The small molecule below binds the protein below.
Small molecule (SMILES): C[C@@H](OP(=O)(O)O)C(=O)O

Binding-site contacts:
Ligand atom C2 contacts residue ARG125 of chain 1.A at 4.3 Å.
Ligand atom O2 contacts residue MG1 of chain 1.K at 4.1 Å.
Ligand atom O2' contacts residue ALA121 of chain 1.A at 3.1 Å (h-bond).
Ligand atom O2' contacts residue CYS120 of chain 1.A at 3.0 Å (h-bond).
Ligand atom O2P contacts residue THR94 of chain 1.A at 3.8 Å.
Ligand atom P contacts residue ARG403 of chain 1.A at 3.9 Å.
Ligand atom C3 contacts residue ARG403 of chain 1.A at 4.4 Å.
Ligand atom O2P contacts residue MG1 of chain 1.K at 2.2 Å.
Ligand atom O1P contacts residue MET95 of chain 1.A at 4.2 Å.
Ligand atom O3P contacts residue MG1 of chain 1.K at 4.1 Å.
Ligand atom O3P contacts residue MET95 of chain 1.A at 3.8 Å.
Ligand atom C3 contacts residue ILE122 of chain 1.A at 3.6 Å (hydrophobic).
Ligand atom O1 contacts residue GLY119 of chain 1.A at 4.1 Å.
Ligand atom C3 contacts residue MG1 of chain 1.K at 4.4 Å.
Ligand atom O1P contacts residue ARG403 of chain 1.A at 2.9 Å (salt-bridge).
Ligand atom C2 contacts residue MG1 of chain 1.K at 4.0 Å.
Ligand atom P contacts residue THR94 of chain 1.A at 4.4 Å.
Ligand atom O1 contacts residue ALA121 of chain 1.A at 4.4 Å.
Ligand atom C1 contacts residue ALA121 of chain 1.A at 3.8 Å (hydrophobic).
Ligand atom O2P contacts residue ARG403 of chain 1.A at 3.0 Å (salt-bridge).
Ligand atom P contacts residue ARG96 of chain 1.A at 3.9 Å.
Ligand atom O2' contacts residue MG1 of chain 1.K at 3.6 Å.
Ligand atom C2 contacts residue ALA121 of chain 1.A at 4.5 Å (hydrophobic).
Ligand atom O1P contacts residue ARG96 of chain 1.A at 3.9 Å.
Ligand atom O1 contacts residue CYS120 of chain 1.A at 3.5 Å (h-bond).
Ligand atom O1 contacts residue MG1 of chain 1.K at 2.2 Å.
Ligand atom C3 contacts residue CYS120 of chain 1.A at 2.8 Å (hydrophobic).
Ligand atom O3P contacts residue THR94 of chain 1.A at 4.2 Å.
Ligand atom O2 contacts residue ARG96 of chain 1.A at 3.4 Å.
Ligand atom O2' contacts residue ILE122 of chain 1.A at 4.3 Å.
Ligand atom C3 contacts residue ARG125 of chain 1.A at 4.4 Å.
Ligand atom O2 contacts residue ARG125 of chain 1.A at 4.1 Å.
Ligand atom O2 contacts residue CYS120 of chain 1.A at 2.4 Å (h-bond).
Ligand atom C2 contacts residue ILE122 of chain 1.A at 4.3 Å (hydrophobic).
Ligand atom C1 contacts residue MG1 of chain 1.K at 3.0 Å.
Ligand atom O3P contacts residue ARG96 of chain 1.A at 2.9 Å (salt-bridge).
Ligand atom C2 contacts residue CYS120 of chain 1.A at 1.7 Å (hydrophobic).
Ligand atom P contacts residue MG1 of chain 1.K at 3.5 Å.
Ligand atom P contacts residue CYS120 of chain 1.A at 4.0 Å.
Ligand atom C1 contacts residue CYS120 of chain 1.A at 2.6 Å (hydrophobic).

Sequence of chain 1.A:
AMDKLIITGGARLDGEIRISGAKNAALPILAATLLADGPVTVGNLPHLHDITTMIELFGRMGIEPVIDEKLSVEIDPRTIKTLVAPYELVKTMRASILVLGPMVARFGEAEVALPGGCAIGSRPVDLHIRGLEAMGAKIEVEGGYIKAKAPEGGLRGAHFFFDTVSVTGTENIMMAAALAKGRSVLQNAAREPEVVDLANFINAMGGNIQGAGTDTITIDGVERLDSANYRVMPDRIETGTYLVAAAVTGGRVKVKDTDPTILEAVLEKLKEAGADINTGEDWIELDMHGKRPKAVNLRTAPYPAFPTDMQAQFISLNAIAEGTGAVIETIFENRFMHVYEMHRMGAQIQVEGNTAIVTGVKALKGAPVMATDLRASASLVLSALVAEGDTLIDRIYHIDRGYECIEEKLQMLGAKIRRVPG